A small-molecule ligand and the protein it binds are described below.
Small molecule (SMILES): CC(=O)N[C@H]1[C@H](O[C@H]2[C@H](O)[C@@H](NC(C)=O)CO[C@@H]2CO)O[C@H](CO)[C@@H](O)[C@@H]1O

Sequence of chain 1.I:
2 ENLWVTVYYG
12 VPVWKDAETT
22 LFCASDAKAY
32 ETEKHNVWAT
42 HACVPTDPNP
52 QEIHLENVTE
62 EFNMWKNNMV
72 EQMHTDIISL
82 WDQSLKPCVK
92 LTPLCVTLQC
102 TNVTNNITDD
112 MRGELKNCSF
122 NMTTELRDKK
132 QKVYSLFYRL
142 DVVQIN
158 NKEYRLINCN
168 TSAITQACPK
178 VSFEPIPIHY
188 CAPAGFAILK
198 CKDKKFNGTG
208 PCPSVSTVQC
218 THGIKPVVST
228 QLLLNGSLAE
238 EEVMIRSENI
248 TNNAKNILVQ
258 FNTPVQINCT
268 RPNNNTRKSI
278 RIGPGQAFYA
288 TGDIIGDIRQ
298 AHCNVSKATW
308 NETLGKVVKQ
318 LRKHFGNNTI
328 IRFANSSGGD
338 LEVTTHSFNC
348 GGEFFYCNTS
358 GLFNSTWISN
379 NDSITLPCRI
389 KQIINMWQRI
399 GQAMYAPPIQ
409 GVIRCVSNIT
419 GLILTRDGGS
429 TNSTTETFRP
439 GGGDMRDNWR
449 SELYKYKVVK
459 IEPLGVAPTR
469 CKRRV

Binding-site contacts:
Ligand atom N2 contacts residue ASN271 of chain 1.I at 2.9 Å (h-bond).
Ligand atom O5 contacts residue ILE292 of chain 1.I at 3.6 Å.
Ligand atom C1 contacts residue ASN271 of chain 1.I at 1.4 Å.
Ligand atom C6 contacts residue ILE292 of chain 1.I at 4.0 Å (hydrophobic).
Ligand atom C2 contacts residue ASN271 of chain 1.I at 2.5 Å.
Ligand atom C3 contacts residue ASN271 of chain 1.I at 3.8 Å.
Ligand atom C4 contacts residue ASN271 of chain 1.I at 4.2 Å.
Ligand atom C7 contacts residue ASN271 of chain 1.I at 3.4 Å.
Ligand atom O6 contacts residue ILE292 of chain 1.I at 3.6 Å.
Ligand atom O5 contacts residue ASN271 of chain 1.I at 2.4 Å (h-bond).
Ligand atom C5 contacts residue ASN271 of chain 1.I at 3.7 Å.
Ligand atom C1 contacts residue ILE292 of chain 1.I at 4.4 Å (hydrophobic).
Ligand atom C5 contacts residue ILE292 of chain 1.I at 4.3 Å (hydrophobic).
Ligand atom O7 contacts residue ASN271 of chain 1.I at 3.6 Å (h-bond).